Sequence of chain 1.C:
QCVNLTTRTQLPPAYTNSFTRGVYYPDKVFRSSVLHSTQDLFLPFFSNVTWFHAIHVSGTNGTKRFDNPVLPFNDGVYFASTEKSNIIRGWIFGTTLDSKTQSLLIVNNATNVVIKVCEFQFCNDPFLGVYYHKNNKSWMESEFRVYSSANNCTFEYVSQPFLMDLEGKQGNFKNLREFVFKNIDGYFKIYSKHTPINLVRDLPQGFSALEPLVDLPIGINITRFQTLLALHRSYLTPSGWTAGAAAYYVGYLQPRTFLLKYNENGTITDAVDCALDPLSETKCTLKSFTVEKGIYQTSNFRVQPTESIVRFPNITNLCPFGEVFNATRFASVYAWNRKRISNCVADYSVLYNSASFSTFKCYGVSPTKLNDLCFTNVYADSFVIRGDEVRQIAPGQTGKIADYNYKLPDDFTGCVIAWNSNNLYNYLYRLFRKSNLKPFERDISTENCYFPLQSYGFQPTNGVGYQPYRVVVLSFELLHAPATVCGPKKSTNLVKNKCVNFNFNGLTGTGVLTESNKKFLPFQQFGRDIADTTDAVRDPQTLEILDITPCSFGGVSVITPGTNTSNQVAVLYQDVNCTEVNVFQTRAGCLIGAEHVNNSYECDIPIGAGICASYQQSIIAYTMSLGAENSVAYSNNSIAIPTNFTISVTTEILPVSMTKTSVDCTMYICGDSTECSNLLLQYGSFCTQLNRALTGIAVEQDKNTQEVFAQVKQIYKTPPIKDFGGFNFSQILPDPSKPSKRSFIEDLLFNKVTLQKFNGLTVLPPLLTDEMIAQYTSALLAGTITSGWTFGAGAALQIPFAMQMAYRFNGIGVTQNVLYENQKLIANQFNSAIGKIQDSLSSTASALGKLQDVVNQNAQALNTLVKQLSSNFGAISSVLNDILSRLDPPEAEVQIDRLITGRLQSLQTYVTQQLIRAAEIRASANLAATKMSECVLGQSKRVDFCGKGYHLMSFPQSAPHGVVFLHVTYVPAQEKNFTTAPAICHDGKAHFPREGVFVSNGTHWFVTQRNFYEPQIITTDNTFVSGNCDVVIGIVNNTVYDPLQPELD

The small molecule below binds the protein below.
Small molecule (SMILES): CC(=O)N[C@@H]1[C@@H](O)[C@H](O)[C@@H](CO)O[C@H]1O

Binding-site contacts:
Ligand atom O7 contacts residue ASN657 of chain 1.C at 3.1 Å (h-bond).
Ligand atom C2 contacts residue ASN657 of chain 1.C at 2.5 Å.
Ligand atom C5 contacts residue ASN657 of chain 1.C at 3.7 Å.
Ligand atom C7 contacts residue ASN657 of chain 1.C at 3.2 Å.
Ligand atom C8 contacts residue ASN657 of chain 1.C at 4.5 Å.
Ligand atom C3 contacts residue ASN657 of chain 1.C at 3.8 Å.
Ligand atom O5 contacts residue ASN657 of chain 1.C at 2.4 Å (h-bond).
Ligand atom C4 contacts residue ASN657 of chain 1.C at 4.2 Å.
Ligand atom C1 contacts residue ASN657 of chain 1.C at 1.4 Å.
Ligand atom N2 contacts residue ASN657 of chain 1.C at 2.9 Å (h-bond).
Ligand atom C8 contacts residue HIS655 of chain 1.C at 4.3 Å.